A small-molecule ligand and the protein it binds are described below.
Small molecule (SMILES): CC(C)(O)c1cnc(N2C[C@@]3(CCC[C@](C)(Cn4cnc5ccc(C#N)cc54)C3)OC2=O)cn1

Sequence of chain 1.A:
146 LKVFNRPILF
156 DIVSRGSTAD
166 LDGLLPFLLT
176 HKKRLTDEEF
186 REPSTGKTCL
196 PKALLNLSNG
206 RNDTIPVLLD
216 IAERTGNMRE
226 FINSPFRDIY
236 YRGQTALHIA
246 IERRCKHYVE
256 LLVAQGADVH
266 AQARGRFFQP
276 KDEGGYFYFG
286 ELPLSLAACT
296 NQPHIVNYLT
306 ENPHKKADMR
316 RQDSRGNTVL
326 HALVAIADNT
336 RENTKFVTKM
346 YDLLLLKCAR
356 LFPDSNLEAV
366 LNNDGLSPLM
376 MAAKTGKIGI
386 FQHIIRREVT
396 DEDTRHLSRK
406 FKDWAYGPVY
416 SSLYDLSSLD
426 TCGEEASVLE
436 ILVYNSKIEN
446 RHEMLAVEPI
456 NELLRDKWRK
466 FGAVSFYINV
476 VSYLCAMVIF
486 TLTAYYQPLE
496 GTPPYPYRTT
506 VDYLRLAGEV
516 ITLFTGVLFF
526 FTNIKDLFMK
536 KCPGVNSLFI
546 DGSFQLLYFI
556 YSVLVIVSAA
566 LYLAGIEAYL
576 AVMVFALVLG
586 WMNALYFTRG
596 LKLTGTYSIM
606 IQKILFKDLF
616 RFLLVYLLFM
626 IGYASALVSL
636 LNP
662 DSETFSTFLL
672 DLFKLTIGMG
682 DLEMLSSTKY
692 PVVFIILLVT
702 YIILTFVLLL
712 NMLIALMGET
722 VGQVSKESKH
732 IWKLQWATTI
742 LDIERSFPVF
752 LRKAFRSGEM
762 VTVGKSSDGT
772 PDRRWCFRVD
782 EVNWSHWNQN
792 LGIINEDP

Binding-site contacts:
Ligand atom N30 contacts residue PHE471 of chain 1.A at 3.4 Å.
Ligand atom C18 contacts residue GLN550 of chain 1.A at 3.9 Å.
Ligand atom C29 contacts residue ILE744 of chain 1.A at 3.6 Å (hydrophobic).
Ligand atom N07 contacts residue ASN474 of chain 1.A at 3.6 Å.
Ligand atom C02 contacts residue ASN474 of chain 1.A at 3.7 Å.
Ligand atom C16 contacts residue ASP546 of chain 1.A at 3.4 Å.
Ligand atom C03 contacts residue SER477 of chain 1.A at 3.5 Å.
Ligand atom O32 contacts residue ASN528 of chain 1.A at 2.9 Å (h-bond).
Ligand atom C14 contacts residue TYR591 of chain 1.A at 3.9 Å (hydrophobic).
Ligand atom C25 contacts residue SER747 of chain 1.A at 3.7 Å.
Ligand atom C09 contacts residue PHE524 of chain 1.A at 3.2 Å (hydrophobic).
Ligand atom C14 contacts residue TYR553 of chain 1.A at 3.4 Å (hydrophobic).
Ligand atom C33 contacts residue TYR553 of chain 1.A at 3.9 Å (hydrophobic).
Ligand atom O04 contacts residue ASN474 of chain 1.A at 2.6 Å (h-bond).
Ligand atom C27 contacts residue TYR591 of chain 1.A at 3.9 Å (hydrophobic).
Ligand atom C15 contacts residue PHE549 of chain 1.A at 3.9 Å (hydrophobic).
Ligand atom C12 contacts residue TYR591 of chain 1.A at 3.9 Å (hydrophobic).
Ligand atom O32 contacts residue TYR553 of chain 1.A at 4.0 Å.
Ligand atom N20 contacts residue ASP743 of chain 1.A at 4.0 Å.
Ligand atom N11 contacts residue TYR553 of chain 1.A at 3.9 Å.
Ligand atom C06 contacts residue ASN474 of chain 1.A at 2.8 Å.
Ligand atom C12 contacts residue TYR553 of chain 1.A at 3.9 Å (hydrophobic).
Ligand atom C28 contacts residue ASP743 of chain 1.A at 3.9 Å.
Ligand atom O34 contacts residue PHE524 of chain 1.A at 3.9 Å.
Ligand atom N10 contacts residue PHE524 of chain 1.A at 3.1 Å.
Ligand atom C24 contacts residue SER747 of chain 1.A at 3.2 Å.
Ligand atom C18 contacts residue ASN528 of chain 1.A at 3.7 Å.
Ligand atom O34 contacts residue ASN528 of chain 1.A at 2.7 Å (h-bond).
Ligand atom C33 contacts residue ASN528 of chain 1.A at 3.1 Å.
Ligand atom N22 contacts residue THR527 of chain 1.A at 3.5 Å (h-bond).
Ligand atom C19 contacts residue ASP743 of chain 1.A at 3.7 Å.
Ligand atom C16 contacts residue GLN550 of chain 1.A at 3.8 Å.
Ligand atom O34 contacts residue THR527 of chain 1.A at 3.1 Å.
Ligand atom C33 contacts residue THR527 of chain 1.A at 3.9 Å.
Ligand atom C03 contacts residue ASN474 of chain 1.A at 3.7 Å.
Ligand atom C15 contacts residue GLN550 of chain 1.A at 3.8 Å.
Ligand atom C16 contacts residue TYR591 of chain 1.A at 4.0 Å (hydrophobic).
Ligand atom N30 contacts residue ILE744 of chain 1.A at 3.5 Å.
Ligand atom C05 contacts residue ASN474 of chain 1.A at 3.6 Å.
Ligand atom C03 contacts residue TYR478 of chain 1.A at 3.3 Å (hydrophobic).